Sequence of chain 1.A:
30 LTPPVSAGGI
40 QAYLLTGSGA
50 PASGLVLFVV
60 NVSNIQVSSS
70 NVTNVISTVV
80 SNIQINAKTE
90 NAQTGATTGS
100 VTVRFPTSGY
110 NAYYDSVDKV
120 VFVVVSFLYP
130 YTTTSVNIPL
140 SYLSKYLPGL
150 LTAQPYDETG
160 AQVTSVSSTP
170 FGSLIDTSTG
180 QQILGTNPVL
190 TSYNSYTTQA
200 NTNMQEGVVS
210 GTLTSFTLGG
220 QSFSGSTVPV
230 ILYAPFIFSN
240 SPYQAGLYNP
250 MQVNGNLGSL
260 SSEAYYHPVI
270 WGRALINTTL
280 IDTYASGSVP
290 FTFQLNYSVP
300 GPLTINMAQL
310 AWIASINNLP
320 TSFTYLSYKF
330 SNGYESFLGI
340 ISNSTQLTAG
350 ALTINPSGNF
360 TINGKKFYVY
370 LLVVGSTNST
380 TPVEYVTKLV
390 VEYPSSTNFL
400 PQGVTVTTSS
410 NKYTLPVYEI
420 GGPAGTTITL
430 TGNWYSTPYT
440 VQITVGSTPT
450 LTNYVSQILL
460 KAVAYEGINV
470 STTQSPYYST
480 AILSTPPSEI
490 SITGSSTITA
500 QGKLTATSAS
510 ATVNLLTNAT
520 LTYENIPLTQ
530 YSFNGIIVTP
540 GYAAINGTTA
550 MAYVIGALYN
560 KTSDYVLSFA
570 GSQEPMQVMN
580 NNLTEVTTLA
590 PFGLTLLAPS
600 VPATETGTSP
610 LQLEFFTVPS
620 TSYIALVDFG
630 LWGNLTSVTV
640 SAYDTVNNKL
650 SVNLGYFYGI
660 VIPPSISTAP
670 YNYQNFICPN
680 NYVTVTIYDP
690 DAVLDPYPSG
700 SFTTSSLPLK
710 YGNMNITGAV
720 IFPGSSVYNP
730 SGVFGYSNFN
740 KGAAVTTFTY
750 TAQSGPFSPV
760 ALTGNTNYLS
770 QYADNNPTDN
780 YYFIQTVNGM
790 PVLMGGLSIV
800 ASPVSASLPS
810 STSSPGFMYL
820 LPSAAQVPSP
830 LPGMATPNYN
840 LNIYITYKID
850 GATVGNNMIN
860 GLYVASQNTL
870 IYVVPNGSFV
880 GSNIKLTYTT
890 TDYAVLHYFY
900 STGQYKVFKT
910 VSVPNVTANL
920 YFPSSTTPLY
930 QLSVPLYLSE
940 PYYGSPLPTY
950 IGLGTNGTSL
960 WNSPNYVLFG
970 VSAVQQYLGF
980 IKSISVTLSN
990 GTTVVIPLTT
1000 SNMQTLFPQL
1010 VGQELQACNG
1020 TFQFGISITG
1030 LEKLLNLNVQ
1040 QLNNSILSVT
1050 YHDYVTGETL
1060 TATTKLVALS

A small-molecule ligand and the protein it binds are described below.
Small molecule (SMILES): CC(=O)N[C@H]1[C@H](O[C@H]2[C@H](O)[C@@H](NC(C)=O)CO[C@@H]2CO)O[C@H](CO[C@H]2O[C@H](CO)[C@@H](O)[C@H](O)[C@@H]2O)[C@@H](O[C@H]2O[C@H](CO)[C@@H](O)[C@H](O)[C@@H]2O)[C@@H]1O[C@@H]1O[C@H](CS(=O)(=O)O)[C@@H](O[C@@H]2O[C@H](CO)[C@@H](O)[C@H](O)[C@H]2O)[C@H](O)[C@H]1O

Binding-site contacts:
Ligand atom C6 contacts residue ALA480 of chain 1.A at 3.8 Å (hydrophobic).
Ligand atom O6 contacts residue GLY832 of chain 1.A at 3.4 Å (h-bond).
Ligand atom N2 contacts residue MET833 of chain 1.A at 3.9 Å.
Ligand atom O7 contacts residue GLY699 of chain 1.A at 3.7 Å.
Ligand atom C1 contacts residue ASN276 of chain 1.A at 1.4 Å.
Ligand atom C8 contacts residue SER700 of chain 1.A at 4.0 Å.
Ligand atom O2 contacts residue PRO722 of chain 1.A at 3.6 Å.
Ligand atom O6 contacts residue ASP694 of chain 1.A at 3.2 Å (salt-bridge).
Ligand atom C3 contacts residue ASN276 of chain 1.A at 3.7 Å.
Ligand atom O5 contacts residue ALA480 of chain 1.A at 4.0 Å.
Ligand atom O5 contacts residue TYR696 of chain 1.A at 3.5 Å (h-bond).
Ligand atom C5 contacts residue MET833 of chain 1.A at 3.8 Å (hydrophobic).
Ligand atom C2 contacts residue PRO722 of chain 1.A at 3.8 Å (hydrophobic).
Ligand atom O3 contacts residue TYR696 of chain 1.A at 3.9 Å.
Ligand atom O4 contacts residue PRO722 of chain 1.A at 3.6 Å (h-bond).
Ligand atom O6 contacts residue MET833 of chain 1.A at 3.5 Å.
Ligand atom C3 contacts residue MET833 of chain 1.A at 3.8 Å (hydrophobic).
Ligand atom O2 contacts residue GLY699 of chain 1.A at 3.5 Å.
Ligand atom O7 contacts residue ASP694 of chain 1.A at 2.4 Å (salt-bridge).
Ligand atom O2 contacts residue SER700 of chain 1.A at 3.8 Å.
Ligand atom C8 contacts residue PRO722 of chain 1.A at 4.0 Å (hydrophobic).
Ligand atom C2 contacts residue ASN276 of chain 1.A at 2.4 Å.
Ligand atom O6 contacts residue LEU274 of chain 1.A at 3.7 Å.
Ligand atom O2 contacts residue SER698 of chain 1.A at 3.9 Å.
Ligand atom C5 contacts residue ASN276 of chain 1.A at 3.5 Å.
Ligand atom O2S6 contacts residue PRO722 of chain 1.A at 3.6 Å.
Ligand atom O6 contacts residue TYR696 of chain 1.A at 3.5 Å.
Ligand atom C6 contacts residue TYR696 of chain 1.A at 4.1 Å (hydrophobic).
Ligand atom O5 contacts residue TYR696 of chain 1.A at 3.9 Å.
Ligand atom O4 contacts residue GLY723 of chain 1.A at 3.7 Å.
Ligand atom C6 contacts residue TYR696 of chain 1.A at 3.6 Å (hydrophobic).
Ligand atom O4 contacts residue MET833 of chain 1.A at 3.7 Å.
Ligand atom C6 contacts residue PRO831 of chain 1.A at 3.7 Å (hydrophobic).
Ligand atom C8 contacts residue ASP694 of chain 1.A at 3.5 Å.
Ligand atom C7 contacts residue ASP694 of chain 1.A at 3.2 Å.
Ligand atom O5 contacts residue ASN276 of chain 1.A at 2.3 Å (h-bond).
Ligand atom C6 contacts residue MET833 of chain 1.A at 3.8 Å (hydrophobic).
Ligand atom O3 contacts residue MET833 of chain 1.A at 3.6 Å.
Ligand atom C7 contacts residue ASN276 of chain 1.A at 3.6 Å.
Ligand atom N2 contacts residue ASN276 of chain 1.A at 2.8 Å (h-bond).